Binding-site contacts:
Ligand atom C7 contacts residue ASN520 of chain 1.B at 3.7 Å.
Ligand atom O5 contacts residue SER496 of chain 1.B at 3.6 Å.
Ligand atom O7 contacts residue ASN520 of chain 1.B at 4.0 Å.
Ligand atom C5 contacts residue ASN520 of chain 1.B at 3.6 Å.
Ligand atom C5 contacts residue SER496 of chain 1.B at 4.2 Å.
Ligand atom C4 contacts residue ASN520 of chain 1.B at 4.2 Å.
Ligand atom N2 contacts residue ASN520 of chain 1.B at 2.9 Å (h-bond).
Ligand atom C3 contacts residue ASN520 of chain 1.B at 3.8 Å.
Ligand atom C1 contacts residue ASN520 of chain 1.B at 1.4 Å.
Ligand atom O5 contacts residue ASN520 of chain 1.B at 2.3 Å (h-bond).
Ligand atom C6 contacts residue SER496 of chain 1.B at 3.4 Å.
Ligand atom C2 contacts residue ASN520 of chain 1.B at 2.4 Å.
Ligand atom O6 contacts residue SER496 of chain 1.B at 3.3 Å.

Sequence of chain 1.B:
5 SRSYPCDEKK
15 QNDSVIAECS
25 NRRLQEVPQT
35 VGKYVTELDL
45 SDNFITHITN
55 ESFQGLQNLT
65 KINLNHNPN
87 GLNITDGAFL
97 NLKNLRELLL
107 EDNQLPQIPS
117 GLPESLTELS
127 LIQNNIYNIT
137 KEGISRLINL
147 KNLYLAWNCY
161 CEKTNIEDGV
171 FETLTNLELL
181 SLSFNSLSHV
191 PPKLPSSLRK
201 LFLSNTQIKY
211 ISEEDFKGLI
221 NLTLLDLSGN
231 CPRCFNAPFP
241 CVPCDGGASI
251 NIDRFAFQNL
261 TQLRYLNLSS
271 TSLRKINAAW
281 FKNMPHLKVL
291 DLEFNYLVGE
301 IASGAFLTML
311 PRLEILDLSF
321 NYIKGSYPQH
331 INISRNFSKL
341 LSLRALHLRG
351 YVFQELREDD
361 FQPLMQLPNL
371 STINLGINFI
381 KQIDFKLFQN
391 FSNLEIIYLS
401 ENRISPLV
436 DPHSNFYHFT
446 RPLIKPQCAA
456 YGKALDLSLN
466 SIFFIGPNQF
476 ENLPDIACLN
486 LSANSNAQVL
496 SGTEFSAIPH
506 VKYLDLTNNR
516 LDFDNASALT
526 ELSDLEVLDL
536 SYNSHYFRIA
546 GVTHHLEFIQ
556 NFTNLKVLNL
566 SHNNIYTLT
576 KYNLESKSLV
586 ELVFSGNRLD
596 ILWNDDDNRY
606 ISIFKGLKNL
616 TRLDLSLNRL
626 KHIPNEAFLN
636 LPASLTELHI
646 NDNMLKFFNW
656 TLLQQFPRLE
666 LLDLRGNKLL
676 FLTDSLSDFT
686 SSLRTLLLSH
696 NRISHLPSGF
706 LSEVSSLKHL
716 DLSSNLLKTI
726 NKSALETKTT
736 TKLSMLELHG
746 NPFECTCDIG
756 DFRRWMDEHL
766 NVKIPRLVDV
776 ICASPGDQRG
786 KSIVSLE

The small molecule below binds the protein below.
Small molecule (SMILES): CC(=O)N[C@@H]1[C@@H](O)[C@H](O)[C@@H](CO)O[C@H]1O